This small molecule binds to this protein.
Small molecule (SMILES): O=C(O)[C@@](O)(COP(=O)(O)O)[C@H](O)[C@H](O)COP(=O)(O)O

Binding-site contacts:
Ligand atom O3 contacts residue GLY397 of chain 1.G at 3.9 Å.
Ligand atom O1P contacts residue THR60 of chain 1.I at 4.0 Å.
Ligand atom O2 contacts residue SER59 of chain 1.I at 2.8 Å (h-bond).
Ligand atom C1 contacts residue GLY396 of chain 1.G at 3.9 Å.
Ligand atom P1 contacts residue TRP454 of chain 1.G at 3.3 Å.
Ligand atom O2P contacts residue GLY396 of chain 1.G at 2.8 Å (h-bond).
Ligand atom C3 contacts residue GLY396 of chain 1.G at 4.2 Å.
Ligand atom O1P contacts residue TRP454 of chain 1.G at 3.1 Å (h-bond).
Ligand atom O3 contacts residue GLY373 of chain 1.G at 3.9 Å.
Ligand atom O3 contacts residue GLY396 of chain 1.G at 2.9 Å (h-bond).
Ligand atom P2 contacts residue GLY395 of chain 1.G at 2.3 Å.
Ligand atom O3 contacts residue GLY395 of chain 1.G at 4.0 Å.
Ligand atom C1 contacts residue SER59 of chain 1.I at 4.0 Å.
Ligand atom O3P contacts residue TRP454 of chain 1.G at 2.4 Å (h-bond).
Ligand atom O5 contacts residue GLY395 of chain 1.G at 3.5 Å (h-bond).
Ligand atom O4P contacts residue GLY397 of chain 1.G at 4.2 Å.
Ligand atom O2P contacts residue TRP454 of chain 1.G at 4.3 Å.
Ligand atom O4P contacts residue GLY395 of chain 1.G at 1.1 Å (h-bond).
Ligand atom O6P contacts residue GLY395 of chain 1.G at 2.6 Å.
Ligand atom C2 contacts residue SER59 of chain 1.I at 4.0 Å.
Ligand atom O1P contacts residue SER59 of chain 1.I at 4.3 Å.
Ligand atom O5 contacts residue GLY396 of chain 1.G at 3.8 Å.
Ligand atom O6P contacts residue LYS167 of chain 1.G at 3.3 Å.
Ligand atom P1 contacts residue GLY396 of chain 1.G at 3.6 Å.
Ligand atom O5 contacts residue GLY373 of chain 1.G at 3.2 Å (h-bond).
Ligand atom C5 contacts residue GLY373 of chain 1.G at 3.8 Å.
Ligand atom O3P contacts residue GLY396 of chain 1.G at 3.4 Å (h-bond).
Ligand atom C3 contacts residue GLY373 of chain 1.G at 3.7 Å.
Ligand atom P2 contacts residue GLY396 of chain 1.G at 3.2 Å.
Ligand atom O1 contacts residue SER59 of chain 1.I at 3.5 Å (h-bond).
Ligand atom O5 contacts residue GLY372 of chain 1.G at 4.1 Å.
Ligand atom O2P contacts residue GLY400 of chain 1.G at 3.3 Å.
Ligand atom O6P contacts residue GLY396 of chain 1.G at 3.2 Å (h-bond).
Ligand atom O5P contacts residue PHE394 of chain 1.G at 3.9 Å.
Ligand atom O4P contacts residue PHE394 of chain 1.G at 2.4 Å.
Ligand atom O2P contacts residue SER59 of chain 1.I at 3.3 Å (h-bond).
Ligand atom P1 contacts residue SER59 of chain 1.I at 3.9 Å.
Ligand atom O5P contacts residue GLY395 of chain 1.G at 2.9 Å.
Ligand atom O4P contacts residue GLY396 of chain 1.G at 2.4 Å (h-bond).
Ligand atom P2 contacts residue PHE394 of chain 1.G at 3.7 Å.

Sequence of chain 1.G:
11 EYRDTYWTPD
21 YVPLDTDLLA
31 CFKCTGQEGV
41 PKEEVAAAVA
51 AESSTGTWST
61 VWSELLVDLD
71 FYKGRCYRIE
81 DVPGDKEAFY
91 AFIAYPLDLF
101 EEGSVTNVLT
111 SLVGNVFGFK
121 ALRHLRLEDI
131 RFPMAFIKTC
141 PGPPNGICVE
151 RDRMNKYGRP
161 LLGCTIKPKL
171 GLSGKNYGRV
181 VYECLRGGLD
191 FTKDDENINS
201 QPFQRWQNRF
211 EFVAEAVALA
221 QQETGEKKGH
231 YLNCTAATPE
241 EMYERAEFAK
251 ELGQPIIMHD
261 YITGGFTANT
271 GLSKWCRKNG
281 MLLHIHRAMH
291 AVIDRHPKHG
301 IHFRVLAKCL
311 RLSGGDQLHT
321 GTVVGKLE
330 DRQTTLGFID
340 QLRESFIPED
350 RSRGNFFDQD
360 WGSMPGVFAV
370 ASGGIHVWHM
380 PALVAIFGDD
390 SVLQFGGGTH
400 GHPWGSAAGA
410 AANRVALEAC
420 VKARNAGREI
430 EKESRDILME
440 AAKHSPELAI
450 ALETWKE

Sequence of chain 1.I:
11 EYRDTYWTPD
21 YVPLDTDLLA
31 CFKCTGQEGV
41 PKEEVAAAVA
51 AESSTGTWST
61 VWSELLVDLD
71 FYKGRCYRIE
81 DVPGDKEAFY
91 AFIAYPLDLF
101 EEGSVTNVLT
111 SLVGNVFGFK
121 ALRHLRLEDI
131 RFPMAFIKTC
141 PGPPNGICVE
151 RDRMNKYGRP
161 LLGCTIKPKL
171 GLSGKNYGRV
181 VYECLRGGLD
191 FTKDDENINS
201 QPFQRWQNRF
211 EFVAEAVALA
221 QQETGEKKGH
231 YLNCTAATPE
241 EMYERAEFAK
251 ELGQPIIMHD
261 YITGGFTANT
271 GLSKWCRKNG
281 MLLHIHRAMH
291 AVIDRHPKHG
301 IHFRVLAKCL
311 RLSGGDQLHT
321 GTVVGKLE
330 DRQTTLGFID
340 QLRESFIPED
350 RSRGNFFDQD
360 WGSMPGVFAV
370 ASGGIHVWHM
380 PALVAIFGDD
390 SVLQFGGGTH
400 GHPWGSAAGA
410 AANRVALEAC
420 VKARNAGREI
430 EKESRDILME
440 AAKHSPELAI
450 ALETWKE